The small molecule below binds the protein below.
Small molecule (SMILES): CC(C)Cc1ccc([C@H](C)C(=O)O)cc1

Sequence of chain 2.A:
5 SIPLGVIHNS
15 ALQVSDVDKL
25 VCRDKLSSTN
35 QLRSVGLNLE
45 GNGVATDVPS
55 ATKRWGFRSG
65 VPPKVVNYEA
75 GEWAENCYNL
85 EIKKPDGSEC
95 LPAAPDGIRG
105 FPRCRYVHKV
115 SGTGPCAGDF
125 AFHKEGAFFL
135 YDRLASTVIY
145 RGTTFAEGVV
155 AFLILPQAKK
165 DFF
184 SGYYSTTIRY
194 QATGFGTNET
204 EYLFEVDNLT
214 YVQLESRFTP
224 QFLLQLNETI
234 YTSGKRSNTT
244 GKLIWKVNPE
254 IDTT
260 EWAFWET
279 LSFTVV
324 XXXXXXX

Binding-site contacts:
Ligand atom C8 contacts residue MET47 of chain 2.B at 3.8 Å (hydrophobic).
Ligand atom C3 contacts residue LEU159 of chain 2.A at 4.2 Å (hydrophobic).
Ligand atom C2 contacts residue MET47 of chain 2.B at 4.0 Å (hydrophobic).
Ligand atom C13 contacts residue MET47 of chain 2.B at 3.9 Å (hydrophobic).
Ligand atom C10 contacts residue VAL39 of chain 2.A at 4.3 Å (hydrophobic).
Ligand atom C11 contacts residue MET47 of chain 2.B at 3.4 Å (hydrophobic).
Ligand atom C12 contacts residue MET47 of chain 2.B at 3.7 Å (hydrophobic).
Ligand atom C4 contacts residue LEU53 of chain 2.B at 4.3 Å (hydrophobic).
Ligand atom C12 contacts residue LEU159 of chain 2.A at 3.8 Å (hydrophobic).
Ligand atom O2 contacts residue THR18 of chain 2.B at 4.3 Å.
Ligand atom C4 contacts residue LEU157 of chain 2.A at 4.1 Å (hydrophobic).
Ligand atom C10 contacts residue MET47 of chain 2.B at 3.4 Å (hydrophobic).
Ligand atom O1 contacts residue ARG37 of chain 2.A at 3.0 Å (salt-bridge).
Ligand atom C11 contacts residue LEU157 of chain 2.A at 4.3 Å (hydrophobic).
Ligand atom O2 contacts residue ALA74 of chain 2.A at 3.6 Å.
Ligand atom C2 contacts residue LEU57 of chain 2.B at 4.0 Å (hydrophobic).
Ligand atom C1 contacts residue ARG37 of chain 2.A at 4.0 Å.
Ligand atom C3 contacts residue LEU157 of chain 2.A at 4.1 Å (hydrophobic).
Ligand atom O2 contacts residue ARG37 of chain 2.A at 3.6 Å.
Ligand atom C9 contacts residue MET47 of chain 2.B at 3.6 Å (hydrophobic).
Ligand atom C7 contacts residue TYR16 of chain 2.B at 3.3 Å (hydrophobic).
Ligand atom C5 contacts residue MET47 of chain 2.B at 3.8 Å (hydrophobic).
Ligand atom C13 contacts residue LEU159 of chain 2.A at 4.0 Å (hydrophobic).
Ligand atom C6 contacts residue TYR16 of chain 2.B at 3.8 Å (hydrophobic).
Ligand atom C2 contacts residue LEU157 of chain 2.A at 3.7 Å (hydrophobic).
Ligand atom C10 contacts residue LEU14 of chain 2.B at 4.0 Å (hydrophobic).

Sequence of chain 2.B:
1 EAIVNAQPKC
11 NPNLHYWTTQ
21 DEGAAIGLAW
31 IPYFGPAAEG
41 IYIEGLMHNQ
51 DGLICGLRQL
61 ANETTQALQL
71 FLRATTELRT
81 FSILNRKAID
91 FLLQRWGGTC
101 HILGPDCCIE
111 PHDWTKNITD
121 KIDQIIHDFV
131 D